This small molecule binds to this protein.
Small molecule (SMILES): Nc1ncnc2c1ncn2[C@H]1C[C@H](O)[C@@H](COP(=O)(O)O)O1

Binding-site contacts:
Ligand atom C5 contacts residue HIS415 of chain 1.J at 4.4 Å.
Ligand atom N6 contacts residue ASN394 of chain 1.J at 4.0 Å.
Ligand atom C2 contacts residue GLY424 of chain 1.J at 4.2 Å.
Ligand atom OP1 contacts residue DC1 of chain 1.AC at 2.5 Å (h-bond).
Ligand atom N6 contacts residue PRO205 of chain 1.J at 3.9 Å.
Ligand atom C5 contacts residue PRO205 of chain 1.J at 3.6 Å (hydrophobic).
Ligand atom O5' contacts residue DC1 of chain 1.AC at 2.5 Å (h-bond).
Ligand atom N1 contacts residue GLY424 of chain 1.J at 4.1 Å.
Ligand atom N9 contacts residue PRO416 of chain 1.J at 4.4 Å.
Ligand atom C2' contacts residue HIS415 of chain 1.J at 4.3 Å.
Ligand atom N7 contacts residue HIS415 of chain 1.J at 3.6 Å.
Ligand atom N3 contacts residue PRO416 of chain 1.J at 3.5 Å.
Ligand atom N6 contacts residue SER417 of chain 1.J at 4.3 Å.
Ligand atom C4 contacts residue PRO205 of chain 1.J at 4.2 Å (hydrophobic).
Ligand atom C6 contacts residue PRO416 of chain 1.J at 3.7 Å (hydrophobic).
Ligand atom C1' contacts residue PRO416 of chain 1.J at 4.3 Å (hydrophobic).
Ligand atom C5' contacts residue DC1 of chain 1.AC at 3.1 Å.
Ligand atom P contacts residue DC1 of chain 1.AC at 1.6 Å.
Ligand atom C4' contacts residue DC1 of chain 1.AC at 4.5 Å.
Ligand atom C8 contacts residue PRO205 of chain 1.J at 4.3 Å (hydrophobic).
Ligand atom N1 contacts residue PRO416 of chain 1.J at 3.1 Å (h-bond).
Ligand atom N6 contacts residue PRO416 of chain 1.J at 4.3 Å.
Ligand atom C8 contacts residue HIS415 of chain 1.J at 3.6 Å.
Ligand atom C2 contacts residue PRO416 of chain 1.J at 3.1 Å (hydrophobic).
Ligand atom OP2 contacts residue DC1 of chain 1.AC at 2.5 Å (h-bond).
Ligand atom N1 contacts residue PRO205 of chain 1.J at 4.4 Å.
Ligand atom N9 contacts residue HIS415 of chain 1.J at 4.2 Å.
Ligand atom C6 contacts residue PRO205 of chain 1.J at 3.7 Å (hydrophobic).
Ligand atom N7 contacts residue PRO205 of chain 1.J at 3.7 Å.
Ligand atom N1 contacts residue VAL204 of chain 1.J at 4.4 Å.
Ligand atom C5 contacts residue PRO416 of chain 1.J at 4.2 Å (hydrophobic).
Ligand atom C4 contacts residue PRO416 of chain 1.J at 4.1 Å (hydrophobic).

Sequence of chain 1.J:
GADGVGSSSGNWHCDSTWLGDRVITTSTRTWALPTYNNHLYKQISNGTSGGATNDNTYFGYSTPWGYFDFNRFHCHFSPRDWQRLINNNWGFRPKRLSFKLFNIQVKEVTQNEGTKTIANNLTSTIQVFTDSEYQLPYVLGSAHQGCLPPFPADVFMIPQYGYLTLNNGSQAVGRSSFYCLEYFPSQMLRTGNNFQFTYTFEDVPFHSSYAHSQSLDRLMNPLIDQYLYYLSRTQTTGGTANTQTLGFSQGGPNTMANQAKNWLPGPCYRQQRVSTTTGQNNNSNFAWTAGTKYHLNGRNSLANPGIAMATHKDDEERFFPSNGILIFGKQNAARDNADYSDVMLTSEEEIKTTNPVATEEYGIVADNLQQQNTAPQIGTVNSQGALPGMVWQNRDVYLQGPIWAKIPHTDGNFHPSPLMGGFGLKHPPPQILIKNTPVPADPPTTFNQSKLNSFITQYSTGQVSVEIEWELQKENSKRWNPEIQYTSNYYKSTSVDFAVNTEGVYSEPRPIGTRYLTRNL